Sequence of chain 1.D:
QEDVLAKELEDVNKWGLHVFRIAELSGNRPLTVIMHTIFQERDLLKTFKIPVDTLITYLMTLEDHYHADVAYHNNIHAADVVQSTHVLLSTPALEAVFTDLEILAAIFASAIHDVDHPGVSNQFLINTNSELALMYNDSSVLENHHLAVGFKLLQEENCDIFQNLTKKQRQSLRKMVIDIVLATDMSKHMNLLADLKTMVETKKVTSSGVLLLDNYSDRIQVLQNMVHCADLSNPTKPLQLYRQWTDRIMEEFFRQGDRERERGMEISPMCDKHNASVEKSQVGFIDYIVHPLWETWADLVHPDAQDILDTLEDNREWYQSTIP

This small molecule binds to this protein.
Small molecule (SMILES): COc1ccc(C2=NN(C3CCN(c4nc(N)nc5sccc45)CC3)C(=O)[C@@H]3CC=CC[C@H]23)cc1OC

Binding-site contacts:
Ligand atom C22 contacts residue ASP244 of chain 1.D at 3.8 Å.
Ligand atom O2 contacts residue MET199 of chain 1.D at 3.2 Å.
Ligand atom O3 contacts residue PHE298 of chain 1.D at 3.5 Å.
Ligand atom O1 contacts residue PHE298 of chain 1.D at 3.8 Å.
Ligand atom C15 contacts residue MET283 of chain 1.D at 3.4 Å (hydrophobic).
Ligand atom C21 contacts residue ASP244 of chain 1.D at 3.8 Å.
Ligand atom C10 contacts residue MET283 of chain 1.D at 3.3 Å (hydrophobic).
Ligand atom C13 contacts residue SER294 of chain 1.D at 3.5 Å.
Ligand atom C3 contacts residue TYR85 of chain 1.D at 3.9 Å (hydrophobic).
Ligand atom O1 contacts residue ILE262 of chain 1.D at 3.5 Å.
Ligand atom C2 contacts residue ILE262 of chain 1.D at 3.7 Å (hydrophobic).
Ligand atom C14 contacts residue MET283 of chain 1.D at 3.8 Å (hydrophobic).
Ligand atom C9 contacts residue MET283 of chain 1.D at 3.6 Å (hydrophobic).
Ligand atom C5 contacts residue PHE298 of chain 1.D at 3.7 Å (hydrophobic).
Ligand atom N4 contacts residue MET283 of chain 1.D at 3.8 Å.
Ligand atom C1 contacts residue ASN247 of chain 1.D at 3.6 Å.
Ligand atom O2 contacts residue EDO1 of chain 1.AC at 3.3 Å (h-bond).
Ligand atom N3 contacts residue MET283 of chain 1.D at 3.6 Å.
Ligand atom C18 contacts residue EDO1 of chain 1.AC at 3.6 Å.
Ligand atom N5 contacts residue PRO282 of chain 1.D at 3.4 Å.
Ligand atom C1 contacts residue ILE262 of chain 1.D at 3.9 Å (hydrophobic).
Ligand atom C23 contacts residue LEU245 of chain 1.D at 3.5 Å (hydrophobic).
Ligand atom O1 contacts residue GLN295 of chain 1.D at 3.1 Å (h-bond).
Ligand atom C20 contacts residue EDO1 of chain 1.AC at 3.8 Å.
Ligand atom C13 contacts residue MET283 of chain 1.D at 3.7 Å (hydrophobic).
Ligand atom C27 contacts residue GLN295 of chain 1.D at 3.5 Å.
Ligand atom C2 contacts residue PHE298 of chain 1.D at 3.4 Å (hydrophobic).
Ligand atom O3 contacts residue GLN295 of chain 1.D at 2.8 Å (h-bond).
Ligand atom C22 contacts residue MET199 of chain 1.D at 3.7 Å (hydrophobic).
Ligand atom C13 contacts residue PHE298 of chain 1.D at 3.6 Å (hydrophobic).
Ligand atom C25 contacts residue PHE298 of chain 1.D at 3.7 Å (hydrophobic).
Ligand atom C14 contacts residue PHE298 of chain 1.D at 3.9 Å (hydrophobic).
Ligand atom C3 contacts residue ASN247 of chain 1.D at 3.6 Å.
Ligand atom C3 contacts residue PHE298 of chain 1.D at 3.9 Å (hydrophobic).
Ligand atom C27 contacts residue MET283 of chain 1.D at 3.8 Å (hydrophobic).
Ligand atom C18 contacts residue MET199 of chain 1.D at 3.7 Å (hydrophobic).
Ligand atom C19 contacts residue EDO1 of chain 1.AC at 3.4 Å.
Ligand atom C12 contacts residue MET283 of chain 1.D at 3.9 Å (hydrophobic).
Ligand atom C1 contacts residue THR259 of chain 1.D at 3.7 Å.
Ligand atom C26 contacts residue PHE298 of chain 1.D at 3.4 Å (hydrophobic).